A small-molecule ligand and the protein it binds are described below.
Small molecule (SMILES): C[C@@H]1CC[C@@]2(OC1)O[C@H]1[C@@H](O)[C@H]3[C@@H]4CC[C@H]5C[C@@H](O[C@@H]6O[C@H](CO)[C@H](O[C@@H]7O[C@H](CO)[C@@H](O)[C@H](O[C@@H]8OC[C@@H](O)[C@H](O)[C@H]8O)[C@H]7O[C@@H]7O[C@H](CO)[C@H](O)[C@H](O[C@@H]8O[C@H](CO)[C@@H](O)[C@H](O)[C@H]8O)[C@H]7O)[C@H](O)[C@H]6O)[C@H](O)C[C@]5(C)[C@H]4CC[C@]3(C)[C@H]1[C@@H]2C

Sequence of chain 1.B:
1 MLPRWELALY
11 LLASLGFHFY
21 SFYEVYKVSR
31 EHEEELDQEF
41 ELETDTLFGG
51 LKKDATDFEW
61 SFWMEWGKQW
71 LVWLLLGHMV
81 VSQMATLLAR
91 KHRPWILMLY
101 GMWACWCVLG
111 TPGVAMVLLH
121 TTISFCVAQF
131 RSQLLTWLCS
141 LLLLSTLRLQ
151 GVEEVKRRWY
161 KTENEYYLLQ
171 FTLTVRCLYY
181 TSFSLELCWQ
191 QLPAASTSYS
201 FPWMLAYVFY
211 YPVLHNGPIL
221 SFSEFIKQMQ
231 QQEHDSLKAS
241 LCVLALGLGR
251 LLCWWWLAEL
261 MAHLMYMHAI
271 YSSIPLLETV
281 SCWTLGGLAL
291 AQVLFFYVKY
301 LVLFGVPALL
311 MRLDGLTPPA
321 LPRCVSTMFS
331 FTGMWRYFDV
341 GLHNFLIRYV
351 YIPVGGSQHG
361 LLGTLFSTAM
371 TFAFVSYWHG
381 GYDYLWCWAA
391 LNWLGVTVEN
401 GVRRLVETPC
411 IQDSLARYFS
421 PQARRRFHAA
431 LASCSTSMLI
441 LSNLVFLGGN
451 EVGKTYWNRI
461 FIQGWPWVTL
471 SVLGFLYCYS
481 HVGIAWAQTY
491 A

Binding-site contacts:
Ligand atom C16 contacts residue TRP95 of chain 1.B at 4.0 Å (hydrophobic).
Ligand atom C81 contacts residue TRP95 of chain 1.B at 4.0 Å (hydrophobic).
Ligand atom C17 contacts residue TRP95 of chain 1.B at 4.2 Å (hydrophobic).
Ligand atom C02 contacts residue MET98 of chain 1.B at 4.5 Å (hydrophobic).
Ligand atom C83 contacts residue PRO202 of chain 1.B at 3.8 Å (hydrophobic).
Ligand atom C14 contacts residue PRO202 of chain 1.B at 4.4 Å (hydrophobic).
Ligand atom C81 contacts residue PRO202 of chain 1.B at 3.6 Å (hydrophobic).
Ligand atom C17 contacts residue HIS92 of chain 1.B at 4.4 Å.
Ligand atom C18 contacts residue TRP95 of chain 1.B at 4.1 Å (hydrophobic).
Ligand atom C01 contacts residue MET98 of chain 1.B at 3.7 Å (hydrophobic).
Ligand atom O82 contacts residue TRP95 of chain 1.B at 3.4 Å.
Ligand atom C13 contacts residue PRO202 of chain 1.B at 4.0 Å (hydrophobic).
Ligand atom C01 contacts residue LEU99 of chain 1.B at 3.6 Å (hydrophobic).
Ligand atom C18 contacts residue HIS92 of chain 1.B at 4.1 Å.
Ligand atom O84 contacts residue MET98 of chain 1.B at 3.8 Å.
Ligand atom C85 contacts residue MET98 of chain 1.B at 4.1 Å (hydrophobic).
Ligand atom C80 contacts residue TRP95 of chain 1.B at 3.5 Å (hydrophobic).